Sequence of chain 1.A:
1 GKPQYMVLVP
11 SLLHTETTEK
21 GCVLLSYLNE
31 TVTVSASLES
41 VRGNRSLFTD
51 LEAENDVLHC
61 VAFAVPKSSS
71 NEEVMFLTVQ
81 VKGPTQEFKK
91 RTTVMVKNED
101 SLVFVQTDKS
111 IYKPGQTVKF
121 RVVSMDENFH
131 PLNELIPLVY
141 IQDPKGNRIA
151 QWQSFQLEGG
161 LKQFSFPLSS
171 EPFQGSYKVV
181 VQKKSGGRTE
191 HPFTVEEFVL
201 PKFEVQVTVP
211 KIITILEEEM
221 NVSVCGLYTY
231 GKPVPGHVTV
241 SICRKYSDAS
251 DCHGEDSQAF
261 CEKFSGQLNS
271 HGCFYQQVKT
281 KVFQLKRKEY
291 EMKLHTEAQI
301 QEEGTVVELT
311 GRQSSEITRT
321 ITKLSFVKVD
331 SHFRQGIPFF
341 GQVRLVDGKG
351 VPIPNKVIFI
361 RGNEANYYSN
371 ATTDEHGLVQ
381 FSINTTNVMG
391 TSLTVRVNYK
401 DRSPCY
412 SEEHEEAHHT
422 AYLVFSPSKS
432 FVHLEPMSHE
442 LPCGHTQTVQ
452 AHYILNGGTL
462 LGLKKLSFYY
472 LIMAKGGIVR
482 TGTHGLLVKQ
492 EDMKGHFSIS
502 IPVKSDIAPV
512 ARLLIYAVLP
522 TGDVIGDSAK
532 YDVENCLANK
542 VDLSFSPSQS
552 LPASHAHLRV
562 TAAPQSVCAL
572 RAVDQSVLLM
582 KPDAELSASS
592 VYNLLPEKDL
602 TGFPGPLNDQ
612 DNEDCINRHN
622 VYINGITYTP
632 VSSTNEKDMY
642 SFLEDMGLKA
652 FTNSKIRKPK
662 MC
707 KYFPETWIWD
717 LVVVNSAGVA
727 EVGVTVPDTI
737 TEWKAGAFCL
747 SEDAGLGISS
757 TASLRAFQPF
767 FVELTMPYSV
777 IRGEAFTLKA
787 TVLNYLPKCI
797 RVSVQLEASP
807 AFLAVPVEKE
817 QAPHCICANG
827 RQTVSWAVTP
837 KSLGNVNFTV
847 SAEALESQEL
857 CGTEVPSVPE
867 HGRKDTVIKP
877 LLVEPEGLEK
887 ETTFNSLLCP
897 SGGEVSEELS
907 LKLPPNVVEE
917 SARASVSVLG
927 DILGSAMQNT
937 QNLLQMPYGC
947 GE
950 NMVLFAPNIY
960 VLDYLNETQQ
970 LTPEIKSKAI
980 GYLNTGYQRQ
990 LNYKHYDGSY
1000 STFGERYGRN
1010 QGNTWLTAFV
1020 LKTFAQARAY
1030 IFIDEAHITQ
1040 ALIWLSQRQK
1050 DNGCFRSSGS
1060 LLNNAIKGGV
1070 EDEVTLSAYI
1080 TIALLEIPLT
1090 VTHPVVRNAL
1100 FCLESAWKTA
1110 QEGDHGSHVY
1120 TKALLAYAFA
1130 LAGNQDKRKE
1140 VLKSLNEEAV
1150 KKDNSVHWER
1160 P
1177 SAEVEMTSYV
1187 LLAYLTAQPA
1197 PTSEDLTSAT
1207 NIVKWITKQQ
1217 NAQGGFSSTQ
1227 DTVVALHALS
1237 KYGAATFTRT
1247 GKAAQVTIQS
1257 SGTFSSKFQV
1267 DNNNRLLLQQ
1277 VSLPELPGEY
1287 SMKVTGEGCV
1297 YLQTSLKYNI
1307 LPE

Binding-site contacts:
Ligand atom C5 contacts residue ASN965 of chain 1.A at 3.2 Å.
Ligand atom C3 contacts residue ASN965 of chain 1.A at 3.0 Å.
Ligand atom C2 contacts residue ASN965 of chain 1.A at 2.5 Å.
Ligand atom O6 contacts residue ASN965 of chain 1.A at 2.3 Å (h-bond).
Ligand atom N2 contacts residue TYR1029 of chain 1.A at 4.4 Å.
Ligand atom C3 contacts residue TYR1029 of chain 1.A at 4.1 Å (hydrophobic).
Ligand atom C7 contacts residue TYR1029 of chain 1.A at 4.3 Å (hydrophobic).
Ligand atom O3 contacts residue GLU966 of chain 1.A at 3.9 Å.
Ligand atom O5 contacts residue ASN965 of chain 1.A at 2.4 Å (h-bond).
Ligand atom O3 contacts residue ASN965 of chain 1.A at 2.8 Å (h-bond).
Ligand atom O7 contacts residue TYR1029 of chain 1.A at 3.5 Å.
Ligand atom C6 contacts residue ASN965 of chain 1.A at 3.1 Å.
Ligand atom C4 contacts residue ASN965 of chain 1.A at 3.7 Å.
Ligand atom O3 contacts residue ASP962 of chain 1.A at 4.4 Å.
Ligand atom O6 contacts residue GLU966 of chain 1.A at 3.8 Å.
Ligand atom O3 contacts residue TYR1029 of chain 1.A at 3.3 Å (h-bond).
Ligand atom C6 contacts residue GLU966 of chain 1.A at 4.1 Å.
Ligand atom O7 contacts residue ASN965 of chain 1.A at 4.2 Å.
Ligand atom C2 contacts residue TYR1029 of chain 1.A at 3.6 Å (hydrophobic).
Ligand atom N2 contacts residue ASN965 of chain 1.A at 3.7 Å.
Ligand atom C7 contacts residue ASN965 of chain 1.A at 4.4 Å.
Ligand atom C1 contacts residue TYR1029 of chain 1.A at 3.7 Å (hydrophobic).
Ligand atom C1 contacts residue ASN965 of chain 1.A at 1.4 Å.

This protein binds this small molecule.
Small molecule (SMILES): CC(=O)N[C@H]1[C@H](O[C@H]2[C@H](O)[C@@H](NC(C)=O)CO[C@@H]2CO)O[C@H](CO)[C@@H](O[C@H]2O[C@H](CO)[C@@H](O)[C@H](O)[C@@H]2O)[C@@H]1O